Binding-site contacts:
Ligand atom O5 contacts residue ASN328 of chain 1.A at 2.4 Å (h-bond).
Ligand atom N2 contacts residue ASN328 of chain 1.A at 2.8 Å (h-bond).
Ligand atom C1 contacts residue ASN328 of chain 1.A at 1.4 Å.
Ligand atom C6 contacts residue SER330 of chain 1.A at 4.3 Å.
Ligand atom C1 contacts residue GLU353 of chain 1.A at 3.5 Å.
Ligand atom C3 contacts residue ASN328 of chain 1.A at 3.7 Å.
Ligand atom C6 contacts residue GLU353 of chain 1.A at 3.9 Å.
Ligand atom O7 contacts residue ASN328 of chain 1.A at 4.1 Å.
Ligand atom O5 contacts residue GLU353 of chain 1.A at 3.4 Å (salt-bridge).
Ligand atom C2 contacts residue ASN328 of chain 1.A at 2.3 Å.
Ligand atom C4 contacts residue ASN328 of chain 1.A at 4.2 Å.
Ligand atom C5 contacts residue ASN328 of chain 1.A at 3.7 Å.
Ligand atom C4 contacts residue GLU353 of chain 1.A at 4.4 Å.
Ligand atom C5 contacts residue GLU353 of chain 1.A at 3.2 Å.
Ligand atom C7 contacts residue ASN328 of chain 1.A at 3.6 Å.

A small-molecule ligand and the protein it binds are described below.
Small molecule (SMILES): CC(=O)N[C@@H]1[C@@H](O)[C@H](O)[C@@H](CO)O[C@H]1O

Sequence of chain 1.A:
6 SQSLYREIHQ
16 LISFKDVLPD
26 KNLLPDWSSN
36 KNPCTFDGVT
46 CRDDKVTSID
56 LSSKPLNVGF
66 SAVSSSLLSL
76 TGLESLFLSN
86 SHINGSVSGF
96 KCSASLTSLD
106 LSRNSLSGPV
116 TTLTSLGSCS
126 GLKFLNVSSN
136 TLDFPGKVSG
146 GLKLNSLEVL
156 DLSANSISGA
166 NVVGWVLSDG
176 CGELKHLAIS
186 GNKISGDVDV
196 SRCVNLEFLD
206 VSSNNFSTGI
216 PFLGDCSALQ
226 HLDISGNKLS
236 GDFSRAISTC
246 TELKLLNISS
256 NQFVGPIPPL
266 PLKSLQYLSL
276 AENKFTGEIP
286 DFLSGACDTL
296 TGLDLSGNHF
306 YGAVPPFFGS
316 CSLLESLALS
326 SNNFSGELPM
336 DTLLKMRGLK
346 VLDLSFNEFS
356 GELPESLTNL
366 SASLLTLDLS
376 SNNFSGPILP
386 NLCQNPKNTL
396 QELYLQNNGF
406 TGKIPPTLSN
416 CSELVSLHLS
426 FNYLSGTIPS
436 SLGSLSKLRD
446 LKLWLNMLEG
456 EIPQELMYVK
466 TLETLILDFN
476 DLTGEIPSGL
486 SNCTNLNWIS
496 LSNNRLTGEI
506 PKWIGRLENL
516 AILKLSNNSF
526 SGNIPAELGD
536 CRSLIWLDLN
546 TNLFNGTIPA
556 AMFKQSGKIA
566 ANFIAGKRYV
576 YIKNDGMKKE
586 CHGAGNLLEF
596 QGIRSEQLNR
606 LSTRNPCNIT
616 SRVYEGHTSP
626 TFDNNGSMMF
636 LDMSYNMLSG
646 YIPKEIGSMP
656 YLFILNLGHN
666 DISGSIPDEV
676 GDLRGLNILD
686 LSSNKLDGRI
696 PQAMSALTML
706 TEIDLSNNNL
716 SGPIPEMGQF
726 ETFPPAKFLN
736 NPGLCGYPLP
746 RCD